Binding-site contacts:
Ligand atom O3' contacts residue ALA8 of chain 1.C at 3.5 Å.
Ligand atom C10 contacts residue MET119 of chain 1.A at 3.5 Å (hydrophobic).
Ligand atom N3 contacts residue VAL57 of chain 1.C at 3.7 Å.
Ligand atom O5' contacts residue PHE13 of chain 1.C at 3.4 Å.
Ligand atom C4' contacts residue VAL84 of chain 1.C at 3.7 Å (hydrophobic).
Ligand atom N7 contacts residue LEU118 of chain 1.A at 3.5 Å.
Ligand atom C2 contacts residue PHE40 of chain 1.C at 3.5 Å (hydrophobic).
Ligand atom N1' contacts residue GLU87 of chain 1.C at 2.6 Å (salt-bridge).
Ligand atom N7 contacts residue ASP110 of chain 1.A at 2.6 Å (salt-bridge).
Ligand atom N3 contacts residue ASP61 of chain 1.C at 3.5 Å (salt-bridge).
Ligand atom C4' contacts residue GLU87 of chain 1.C at 3.6 Å.
Ligand atom N1 contacts residue PHE40 of chain 1.C at 3.3 Å.
Ligand atom O3' contacts residue PRO39 of chain 1.C at 3.6 Å.
Ligand atom N3 contacts residue ASN43 of chain 1.C at 3.1 Å (h-bond).
Ligand atom O3' contacts residue SER9 of chain 1.C at 3.4 Å (h-bond).
Ligand atom O5' contacts residue GLY83 of chain 1.C at 3.4 Å.
Ligand atom C8 contacts residue LEU118 of chain 1.A at 3.5 Å (hydrophobic).
Ligand atom C8 contacts residue ASP110 of chain 1.A at 3.2 Å.
Ligand atom C10 contacts residue ASP61 of chain 1.C at 2.9 Å.
Ligand atom O5' contacts residue ASN117 of chain 1.A at 2.8 Å (h-bond).
Ligand atom C5' contacts residue PHE13 of chain 1.C at 3.4 Å (hydrophobic).
Ligand atom C5' contacts residue SER9 of chain 1.C at 3.6 Å.
Ligand atom C3' contacts residue GLU87 of chain 1.C at 3.6 Å.
Ligand atom C3' contacts residue SER9 of chain 1.C at 3.0 Å.
Ligand atom C2 contacts residue ASN43 of chain 1.C at 2.9 Å.
Ligand atom C6' contacts residue GLY83 of chain 1.C at 3.6 Å.
Ligand atom C6 contacts residue PHE40 of chain 1.C at 3.6 Å (hydrophobic).
Ligand atom C4' contacts residue SER9 of chain 1.C at 3.6 Å.
Ligand atom C5' contacts residue ASP81 of chain 1.C at 3.2 Å.
Ligand atom C2' contacts residue GLU87 of chain 1.C at 3.6 Å.
Ligand atom C4 contacts residue VAL57 of chain 1.C at 3.7 Å (hydrophobic).
Ligand atom O3' contacts residue GLU87 of chain 1.C at 2.6 Å (salt-bridge).
Ligand atom C6' contacts residue MET119 of chain 1.A at 3.7 Å (hydrophobic).
Ligand atom N1' contacts residue ASP61 of chain 1.C at 3.3 Å (salt-bridge).
Ligand atom C2' contacts residue PRO39 of chain 1.C at 3.7 Å (hydrophobic).
Ligand atom O5' contacts residue ASP81 of chain 1.C at 2.6 Å (salt-bridge).
Ligand atom C4' contacts residue ASP81 of chain 1.C at 3.8 Å.
Ligand atom C2' contacts residue ASP61 of chain 1.C at 3.6 Å.
Ligand atom C6' contacts residue GLU87 of chain 1.C at 3.2 Å.
Ligand atom C10 contacts residue GLU87 of chain 1.C at 3.3 Å.

Sequence of chain 1.C:
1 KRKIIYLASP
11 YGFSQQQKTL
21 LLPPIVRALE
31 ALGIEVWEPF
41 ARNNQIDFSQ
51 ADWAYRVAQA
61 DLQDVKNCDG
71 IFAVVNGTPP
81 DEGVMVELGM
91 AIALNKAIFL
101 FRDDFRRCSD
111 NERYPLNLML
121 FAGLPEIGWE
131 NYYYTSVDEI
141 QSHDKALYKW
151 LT

The protein below binds the small molecule below.
Small molecule (SMILES): O=c1[nH]cnc2c(C[NH+]3C[C@H](CO)[C@@H](O)C3)c[nH]c12

Sequence of chain 1.D:
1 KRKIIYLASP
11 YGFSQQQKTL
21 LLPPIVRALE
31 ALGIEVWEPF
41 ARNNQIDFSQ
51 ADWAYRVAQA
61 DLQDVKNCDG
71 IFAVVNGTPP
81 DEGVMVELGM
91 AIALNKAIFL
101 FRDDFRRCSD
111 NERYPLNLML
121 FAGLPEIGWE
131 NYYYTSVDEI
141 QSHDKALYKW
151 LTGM

Sequence of chain 1.A:
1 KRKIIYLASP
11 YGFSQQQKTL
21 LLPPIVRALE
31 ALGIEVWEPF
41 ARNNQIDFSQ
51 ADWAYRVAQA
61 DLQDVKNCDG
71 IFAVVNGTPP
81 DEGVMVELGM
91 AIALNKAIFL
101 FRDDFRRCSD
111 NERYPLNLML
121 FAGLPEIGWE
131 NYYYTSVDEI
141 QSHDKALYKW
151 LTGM